Sequence of chain 1.E:
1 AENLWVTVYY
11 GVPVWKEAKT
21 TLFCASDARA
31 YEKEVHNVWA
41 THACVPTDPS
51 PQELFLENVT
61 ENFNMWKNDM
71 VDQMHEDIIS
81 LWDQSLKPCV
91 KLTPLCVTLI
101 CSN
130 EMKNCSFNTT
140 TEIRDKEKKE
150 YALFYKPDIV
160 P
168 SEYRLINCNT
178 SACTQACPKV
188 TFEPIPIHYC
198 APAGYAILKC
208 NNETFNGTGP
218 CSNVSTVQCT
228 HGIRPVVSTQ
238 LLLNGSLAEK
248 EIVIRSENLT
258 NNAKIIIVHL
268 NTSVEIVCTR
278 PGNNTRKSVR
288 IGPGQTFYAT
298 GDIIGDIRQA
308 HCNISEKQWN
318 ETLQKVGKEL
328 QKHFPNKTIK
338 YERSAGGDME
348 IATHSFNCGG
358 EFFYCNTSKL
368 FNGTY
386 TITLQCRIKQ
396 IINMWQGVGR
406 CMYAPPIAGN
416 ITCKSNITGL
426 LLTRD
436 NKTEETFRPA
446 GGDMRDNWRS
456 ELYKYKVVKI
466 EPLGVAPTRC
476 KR

This protein binds this small molecule.
Small molecule (SMILES): CC(=O)N[C@@H]1[C@@H](O)[C@H](O)[C@@H](CO)O[C@H]1O

Binding-site contacts:
Ligand atom O3 contacts residue THR417 of chain 1.E at 4.3 Å.
Ligand atom C3 contacts residue ASN415 of chain 1.E at 3.8 Å.
Ligand atom C1 contacts residue ASN415 of chain 1.E at 1.4 Å.
Ligand atom N2 contacts residue ASN415 of chain 1.E at 3.0 Å (h-bond).
Ligand atom C2 contacts residue THR417 of chain 1.E at 4.5 Å.
Ligand atom O7 contacts residue THR417 of chain 1.E at 3.4 Å (h-bond).
Ligand atom C7 contacts residue THR417 of chain 1.E at 4.5 Å.
Ligand atom C5 contacts residue ASN415 of chain 1.E at 3.6 Å.
Ligand atom C4 contacts residue ASN415 of chain 1.E at 4.2 Å.
Ligand atom C8 contacts residue ASN415 of chain 1.E at 3.3 Å.
Ligand atom O5 contacts residue ASN415 of chain 1.E at 2.3 Å (h-bond).
Ligand atom C2 contacts residue ASN415 of chain 1.E at 2.5 Å.
Ligand atom O6 contacts residue ASN415 of chain 1.E at 4.2 Å.
Ligand atom C7 contacts residue ASN415 of chain 1.E at 3.0 Å.
Ligand atom O7 contacts residue ASN415 of chain 1.E at 3.4 Å (h-bond).